Binding-site contacts:
Ligand atom O2 contacts residue LEU69 of chain 4.A at 3.5 Å.
Ligand atom OP1 contacts residue LYS61 of chain 22.A at 3.0 Å.
Ligand atom O4 contacts residue SER16 of chain 22.A at 3.0 Å (h-bond).
Ligand atom N3 contacts residue PHE92 of chain 4.A at 3.3 Å (h-bond).
Ligand atom C1' contacts residue ASP94 of chain 4.A at 3.2 Å.
Ligand atom C2 contacts residue PHE12 of chain 22.A at 3.4 Å (hydrophobic).
Ligand atom C5' contacts residue TYR62 of chain 22.A at 3.2 Å (hydrophobic).
Ligand atom N3 contacts residue LYS21 of chain 8.A at 3.1 Å (salt-bridge).
Ligand atom OP2 contacts residue LYS107 of chain 4.A at 2.6 Å (salt-bridge).
Ligand atom O4' contacts residue TRP54 of chain 22.A at 3.5 Å (h-bond).
Ligand atom O4 contacts residue LYS21 of chain 8.A at 3.4 Å (salt-bridge).
Ligand atom O4' contacts residue TRP64 of chain 22.A at 3.4 Å (h-bond).
Ligand atom O3' contacts residue SER38 of chain 4.A at 3.4 Å (h-bond).
Ligand atom O2 contacts residue PHE12 of chain 22.A at 2.9 Å.
Ligand atom O4' contacts residue MET50 of chain 4.A at 3.5 Å.
Ligand atom C6 contacts residue PHE18 of chain 22.A at 3.5 Å (hydrophobic).
Ligand atom C5 contacts residue HIS93 of chain 4.A at 3.5 Å.
Ligand atom OP1 contacts residue ALA71 of chain 4.A at 3.0 Å (h-bond).
Ligand atom O4' contacts residue ASP94 of chain 4.A at 3.3 Å (salt-bridge).
Ligand atom O2 contacts residue MET97 of chain 4.A at 3.3 Å.
Ligand atom C7 contacts residue SER25 of chain 22.A at 3.4 Å.
Ligand atom C5 contacts residue PHE18 of chain 22.A at 3.4 Å (hydrophobic).
Ligand atom O2 contacts residue ASP94 of chain 4.A at 3.0 Å (salt-bridge).
Ligand atom C7 contacts residue LEU36 of chain 4.A at 3.4 Å (hydrophobic).
Ligand atom O2 contacts residue ARG60 of chain 22.A at 3.4 Å.
Ligand atom O2 contacts residue LYS21 of chain 8.A at 3.5 Å.
Ligand atom N3 contacts residue PHE18 of chain 22.A at 3.5 Å.
Ligand atom C7 contacts residue HIS93 of chain 4.A at 3.5 Å.
Ligand atom N3 contacts residue ARG45 of chain 4.A at 3.5 Å (salt-bridge).
Ligand atom O4' contacts residue HIS93 of chain 4.A at 3.6 Å.
Ligand atom C6 contacts residue TRP64 of chain 22.A at 3.4 Å (hydrophobic).
Ligand atom OP1 contacts residue LYS107 of chain 4.A at 2.8 Å (salt-bridge).
Ligand atom C4' contacts residue ASP94 of chain 4.A at 3.6 Å.
Ligand atom C2 contacts residue PHE18 of chain 22.A at 3.5 Å (hydrophobic).
Ligand atom OP1 contacts residue TYR62 of chain 22.A at 2.8 Å (h-bond).
Ligand atom OP1 contacts residue HIS93 of chain 4.A at 2.6 Å (h-bond).
Ligand atom O3' contacts residue ALA71 of chain 4.A at 3.4 Å.
Ligand atom O4' contacts residue LEU98 of chain 4.A at 3.4 Å.
Ligand atom C4 contacts residue PHE18 of chain 22.A at 3.4 Å (hydrophobic).
Ligand atom C1' contacts residue LEU98 of chain 4.A at 3.4 Å (hydrophobic).

Sequence of chain 4.A:
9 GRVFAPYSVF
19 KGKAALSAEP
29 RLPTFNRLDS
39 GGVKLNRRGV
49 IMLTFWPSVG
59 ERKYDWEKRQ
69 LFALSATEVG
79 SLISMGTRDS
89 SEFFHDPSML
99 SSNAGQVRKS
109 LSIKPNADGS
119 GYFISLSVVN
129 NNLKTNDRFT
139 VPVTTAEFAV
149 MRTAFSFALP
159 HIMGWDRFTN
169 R

Sequence of chain 22.A:
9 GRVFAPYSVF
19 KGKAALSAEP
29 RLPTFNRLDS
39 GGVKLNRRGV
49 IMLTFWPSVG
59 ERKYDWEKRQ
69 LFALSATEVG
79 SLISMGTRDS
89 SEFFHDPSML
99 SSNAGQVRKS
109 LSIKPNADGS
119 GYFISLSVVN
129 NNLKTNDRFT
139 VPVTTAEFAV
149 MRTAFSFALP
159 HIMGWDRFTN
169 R

Sequence of chain 8.A:
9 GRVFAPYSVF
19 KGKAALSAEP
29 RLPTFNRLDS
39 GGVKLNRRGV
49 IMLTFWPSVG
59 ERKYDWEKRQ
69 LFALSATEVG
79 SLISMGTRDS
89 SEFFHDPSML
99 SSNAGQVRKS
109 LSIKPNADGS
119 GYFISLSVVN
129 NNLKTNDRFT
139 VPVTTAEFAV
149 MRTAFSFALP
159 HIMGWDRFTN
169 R

A protein and the small-molecule ligand that binds it are described below.
Small molecule (SMILES): Cc1cn([C@H]2C[C@H](O[P](=O)(O)OC[C@H]3O[C@@H](n4cc(C)c(=O)[nH]c4=O)C[C@@H]3O[P](=O)(O)OC[C@H]3O[C@@H](n4cc(C)c(=O)[nH]c4=O)C[C@@H]3O[P](=O)(O)OC[C@H]3O[C@@H](n4cc(C)c(=O)[nH]c4=O)C[C@@H]3O[P](=O)(O)OC[C@H]3O[C@@H](n4cc(C)c(=O)[nH]c4=O)C[C@@H]3O[P](=O)(O)OC[C@H]3O[C@@H](n4cc(C)c(=O)[nH]c4=O)C[C@@H]3O[P](=O)(O)OC[C@H]3O[C@@H](n4cc(C)c(=O)[nH]c4=O)C[C@@H]3O[P](=O)(O)OC[C@H]3O[C@@H](n4cc(C)c(=O)[nH]c4=O)C[C@@H]3O[P](=O)(O)OC[C@H]3O[C@@H](n4cc(C)c(=O)[nH]c4=O)C[C@@H]3O)[C@@H](COP(=O)=O)O2)c(=O)[nH]c1=O